Binding-site contacts:
Ligand atom CAM contacts residue PHE155 of chain 10.A at 3.8 Å (hydrophobic).
Ligand atom CAX contacts residue TRP203 of chain 10.A at 3.5 Å (hydrophobic).
Ligand atom CAE contacts residue GLN202 of chain 10.A at 3.4 Å.
Ligand atom CBA contacts residue TRP203 of chain 10.A at 3.5 Å (hydrophobic).
Ligand atom CAG contacts residue ASN228 of chain 10.A at 3.2 Å.
Ligand atom CAF contacts residue THR114 of chain 10.A at 3.6 Å.
Ligand atom OAC contacts residue TRP203 of chain 10.A at 3.9 Å.
Ligand atom CAN contacts residue ILE111 of chain 10.A at 3.6 Å (hydrophobic).
Ligand atom CAK contacts residue PHE135 of chain 10.A at 3.7 Å (hydrophobic).
Ligand atom CAL contacts residue PHE155 of chain 10.A at 3.7 Å (hydrophobic).
Ligand atom CAF contacts residue ASP112 of chain 10.A at 3.6 Å.
Ligand atom CAO contacts residue ILE111 of chain 10.A at 3.8 Å (hydrophobic).
Ligand atom CAG contacts residue GLN202 of chain 10.A at 3.4 Å.
Ligand atom CAN contacts residue PHE135 of chain 10.A at 3.7 Å (hydrophobic).
Ligand atom CAI contacts residue VAL192 of chain 10.A at 3.8 Å (hydrophobic).
Ligand atom CAI contacts residue PHE135 of chain 10.A at 3.7 Å (hydrophobic).
Ligand atom CAD contacts residue PHE137 of chain 10.A at 3.8 Å (hydrophobic).
Ligand atom NBD contacts residue TRP203 of chain 10.A at 3.2 Å.
Ligand atom CBA contacts residue ASN228 of chain 10.A at 3.7 Å.
Ligand atom CAE contacts residue ASN228 of chain 10.A at 3.4 Å.
Ligand atom CAJ contacts residue PHE155 of chain 10.A at 3.7 Å (hydrophobic).
Ligand atom CAR contacts residue TYR201 of chain 10.A at 3.4 Å (hydrophobic).
Ligand atom NBD contacts residue ASN228 of chain 10.A at 3.9 Å.
Ligand atom CAS contacts residue TYR201 of chain 10.A at 3.6 Å (hydrophobic).
Ligand atom CAM contacts residue PRO177 of chain 10.A at 3.7 Å (hydrophobic).
Ligand atom CAA contacts residue TYR153 of chain 10.A at 3.9 Å (hydrophobic).
Ligand atom CAH contacts residue THR114 of chain 10.A at 3.8 Å.
Ligand atom CAH contacts residue ASP112 of chain 10.A at 3.4 Å.
Ligand atom CAA contacts residue PRO177 of chain 10.A at 3.2 Å (hydrophobic).
Ligand atom NAT contacts residue PHE155 of chain 10.A at 3.9 Å.
Ligand atom OAW contacts residue MET195 of chain 10.A at 3.2 Å.
Ligand atom CAS contacts residue TRP203 of chain 10.A at 3.4 Å (hydrophobic).
Ligand atom CAA contacts residue SER178 of chain 10.A at 3.5 Å.
Ligand atom OAC contacts residue ILE113 of chain 10.A at 3.3 Å (h-bond).
Ligand atom CAS contacts residue ASN228 of chain 10.A at 3.8 Å.
Ligand atom OAC contacts residue ASP112 of chain 10.A at 3.7 Å.
Ligand atom CAG contacts residue TRP203 of chain 10.A at 3.7 Å (hydrophobic).
Ligand atom NBC contacts residue TRP203 of chain 10.A at 3.8 Å.
Ligand atom CAJ contacts residue ILE24 of chain 10.C at 3.9 Å (hydrophobic).
Ligand atom CAA contacts residue VAL179 of chain 10.A at 3.4 Å (hydrophobic).

The small molecule below binds the protein below.
Small molecule (SMILES): CCO/N=C/c1ccc(OCC[C@@H](C)CCN2CCN(c3ccncc3)C2=O)cc1

Sequence of chain 6.C:
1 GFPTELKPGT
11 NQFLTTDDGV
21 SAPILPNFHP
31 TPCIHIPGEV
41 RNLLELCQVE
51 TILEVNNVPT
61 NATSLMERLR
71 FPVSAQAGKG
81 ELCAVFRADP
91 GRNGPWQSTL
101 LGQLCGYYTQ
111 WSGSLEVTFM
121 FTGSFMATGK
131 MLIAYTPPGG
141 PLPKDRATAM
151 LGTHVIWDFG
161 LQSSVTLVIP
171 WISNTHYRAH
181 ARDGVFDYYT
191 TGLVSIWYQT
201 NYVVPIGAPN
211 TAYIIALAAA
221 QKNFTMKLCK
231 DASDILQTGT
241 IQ

Sequence of chain 10.C:
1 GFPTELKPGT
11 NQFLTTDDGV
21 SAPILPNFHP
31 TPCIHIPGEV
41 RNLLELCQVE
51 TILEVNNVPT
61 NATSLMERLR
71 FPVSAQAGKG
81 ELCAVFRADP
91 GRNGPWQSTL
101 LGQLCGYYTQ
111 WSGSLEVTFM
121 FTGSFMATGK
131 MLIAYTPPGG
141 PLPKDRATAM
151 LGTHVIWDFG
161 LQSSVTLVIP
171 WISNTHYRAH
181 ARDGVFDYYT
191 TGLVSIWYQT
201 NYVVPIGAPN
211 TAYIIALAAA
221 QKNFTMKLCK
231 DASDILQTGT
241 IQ

Sequence of chain 10.A:
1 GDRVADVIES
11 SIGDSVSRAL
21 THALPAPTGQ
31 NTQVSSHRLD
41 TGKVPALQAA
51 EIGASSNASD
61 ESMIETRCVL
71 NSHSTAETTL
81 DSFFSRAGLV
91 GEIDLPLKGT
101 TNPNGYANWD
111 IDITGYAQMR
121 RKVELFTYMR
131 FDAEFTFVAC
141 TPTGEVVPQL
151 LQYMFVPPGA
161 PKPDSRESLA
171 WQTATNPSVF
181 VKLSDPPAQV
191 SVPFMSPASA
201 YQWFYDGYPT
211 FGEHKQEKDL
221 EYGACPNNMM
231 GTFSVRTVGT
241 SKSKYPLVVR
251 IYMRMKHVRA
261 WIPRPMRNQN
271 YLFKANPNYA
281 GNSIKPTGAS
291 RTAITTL